A protein and the small-molecule ligand that binds it are described below.
Small molecule (SMILES): CC(C)CCC[C@@H](C)[C@H]1CC[C@H]2[C@@H]3CC=C4C[C@@H](O)CC[C@]4(C)[C@H]3CC[C@]12C

Sequence of chain 1.C:
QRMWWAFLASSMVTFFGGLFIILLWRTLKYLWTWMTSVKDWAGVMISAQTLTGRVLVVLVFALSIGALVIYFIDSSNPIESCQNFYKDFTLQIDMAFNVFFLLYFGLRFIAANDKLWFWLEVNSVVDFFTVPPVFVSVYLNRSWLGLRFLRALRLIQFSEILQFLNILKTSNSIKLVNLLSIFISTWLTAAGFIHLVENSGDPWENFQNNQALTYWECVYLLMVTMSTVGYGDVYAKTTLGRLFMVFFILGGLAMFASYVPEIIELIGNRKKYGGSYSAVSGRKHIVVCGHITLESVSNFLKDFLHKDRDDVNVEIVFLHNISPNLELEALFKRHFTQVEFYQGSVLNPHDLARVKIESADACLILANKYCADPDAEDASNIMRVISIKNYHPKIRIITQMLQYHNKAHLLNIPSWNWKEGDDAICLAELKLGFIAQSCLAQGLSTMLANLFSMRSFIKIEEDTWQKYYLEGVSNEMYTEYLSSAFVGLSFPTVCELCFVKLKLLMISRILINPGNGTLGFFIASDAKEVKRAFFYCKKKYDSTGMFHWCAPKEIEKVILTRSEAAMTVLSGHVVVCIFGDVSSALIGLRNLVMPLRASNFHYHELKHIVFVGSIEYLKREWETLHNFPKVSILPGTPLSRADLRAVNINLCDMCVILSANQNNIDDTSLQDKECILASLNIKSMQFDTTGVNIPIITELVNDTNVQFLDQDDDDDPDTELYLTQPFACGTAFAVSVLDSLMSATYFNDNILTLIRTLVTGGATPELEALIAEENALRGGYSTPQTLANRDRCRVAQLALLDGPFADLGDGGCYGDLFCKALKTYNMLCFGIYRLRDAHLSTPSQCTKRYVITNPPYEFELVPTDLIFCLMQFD

Binding-site contacts:
Ligand atom C26 contacts residue MET30 of chain 1.C at 3.8 Å (hydrophobic).
Ligand atom C2 contacts residue GLN19 of chain 1.C at 4.4 Å.
Ligand atom O1 contacts residue GLN19 of chain 1.C at 4.1 Å.
Ligand atom C26 contacts residue VAL31 of chain 1.C at 4.5 Å (hydrophobic).
Ligand atom C27 contacts residue VAL31 of chain 1.C at 4.1 Å (hydrophobic).
Ligand atom C19 contacts residue TRP23 of chain 1.C at 3.4 Å (hydrophobic).
Ligand atom C11 contacts residue TRP23 of chain 1.C at 4.0 Å (hydrophobic).
Ligand atom C12 contacts residue TRP23 of chain 1.C at 3.5 Å (hydrophobic).
Ligand atom C21 contacts residue ALA27 of chain 1.C at 4.1 Å (hydrophobic).
Ligand atom C18 contacts residue TRP23 of chain 1.C at 3.9 Å (hydrophobic).